Sequence of chain 1.A:
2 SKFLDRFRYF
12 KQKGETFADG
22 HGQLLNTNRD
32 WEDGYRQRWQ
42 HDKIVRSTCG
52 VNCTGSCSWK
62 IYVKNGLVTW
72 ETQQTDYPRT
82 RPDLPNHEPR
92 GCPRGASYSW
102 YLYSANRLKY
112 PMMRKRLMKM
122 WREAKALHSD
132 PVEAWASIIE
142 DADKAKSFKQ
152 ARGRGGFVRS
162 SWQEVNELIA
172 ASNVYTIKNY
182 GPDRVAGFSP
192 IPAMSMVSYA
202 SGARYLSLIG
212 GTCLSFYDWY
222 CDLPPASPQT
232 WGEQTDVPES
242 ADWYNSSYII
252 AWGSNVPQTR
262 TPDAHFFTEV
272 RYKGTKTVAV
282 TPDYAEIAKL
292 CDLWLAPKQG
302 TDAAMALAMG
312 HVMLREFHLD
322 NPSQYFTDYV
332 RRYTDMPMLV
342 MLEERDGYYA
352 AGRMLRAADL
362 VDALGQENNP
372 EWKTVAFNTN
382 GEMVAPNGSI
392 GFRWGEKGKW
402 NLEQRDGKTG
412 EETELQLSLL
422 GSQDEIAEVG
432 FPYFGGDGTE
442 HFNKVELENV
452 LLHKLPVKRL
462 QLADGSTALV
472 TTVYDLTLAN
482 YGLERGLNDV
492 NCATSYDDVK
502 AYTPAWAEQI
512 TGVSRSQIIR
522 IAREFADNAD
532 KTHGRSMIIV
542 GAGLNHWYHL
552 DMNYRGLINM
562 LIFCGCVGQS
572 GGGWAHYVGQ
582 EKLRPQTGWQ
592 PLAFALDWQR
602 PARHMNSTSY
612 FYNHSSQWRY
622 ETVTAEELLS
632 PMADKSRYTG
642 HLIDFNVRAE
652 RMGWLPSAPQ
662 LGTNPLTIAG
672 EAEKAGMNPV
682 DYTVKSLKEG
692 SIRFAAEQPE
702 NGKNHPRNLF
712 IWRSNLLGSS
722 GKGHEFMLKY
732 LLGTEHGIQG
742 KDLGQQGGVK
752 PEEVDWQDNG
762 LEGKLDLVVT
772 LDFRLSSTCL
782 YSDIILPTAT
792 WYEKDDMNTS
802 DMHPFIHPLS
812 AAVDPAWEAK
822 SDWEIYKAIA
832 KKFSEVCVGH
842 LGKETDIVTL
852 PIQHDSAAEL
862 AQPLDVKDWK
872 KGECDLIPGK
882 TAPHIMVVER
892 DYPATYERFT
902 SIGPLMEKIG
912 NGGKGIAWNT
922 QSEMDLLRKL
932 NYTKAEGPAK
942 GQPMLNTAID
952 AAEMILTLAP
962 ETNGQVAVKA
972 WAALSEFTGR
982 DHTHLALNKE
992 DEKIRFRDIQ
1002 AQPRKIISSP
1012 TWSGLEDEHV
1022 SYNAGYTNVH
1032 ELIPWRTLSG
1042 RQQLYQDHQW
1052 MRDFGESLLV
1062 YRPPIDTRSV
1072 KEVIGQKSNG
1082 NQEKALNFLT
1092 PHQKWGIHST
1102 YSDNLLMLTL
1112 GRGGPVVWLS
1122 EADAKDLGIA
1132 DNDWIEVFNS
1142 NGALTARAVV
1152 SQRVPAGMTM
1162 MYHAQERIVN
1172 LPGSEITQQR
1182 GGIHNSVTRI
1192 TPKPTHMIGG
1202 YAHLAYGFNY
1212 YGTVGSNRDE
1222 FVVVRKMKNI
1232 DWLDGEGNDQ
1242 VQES

The small molecule below binds the protein below.
Small molecule (SMILES): Nc1nc2c(c(=O)[nH]1)N[C@@H](/C(S)=C(/S)[C@H](O)CO[P](=O)(O)O[P](=O)(O)OC[C@H]1O[C@@H](n3cnc4c(=O)[nH]c(N)nc43)[C@H](O)[C@@H]1O)C=N2

Binding-site contacts:
Ligand atom O3' contacts residue ARG775 of chain 1.A at 3.1 Å (salt-bridge).
Ligand atom O14 contacts residue HIS547 of chain 1.A at 3.2 Å (h-bond).
Ligand atom N2 contacts residue LEU772 of chain 1.A at 2.9 Å (h-bond).
Ligand atom N17 contacts residue THR1091 of chain 1.A at 2.5 Å (h-bond).
Ligand atom N2 contacts residue ASP823 of chain 1.A at 2.8 Å (salt-bridge).
Ligand atom S13 contacts residue MD11 of chain 1.E at 3.1 Å (h-bond).
Ligand atom S13 contacts residue ASP223 of chain 1.A at 3.1 Å (salt-bridge).
Ligand atom S12 contacts residue HIS1099 of chain 1.A at 3.0 Å.
Ligand atom S13 contacts residue 6MO1 of chain 1.F at 2.4 Å.
Ligand atom O2' contacts residue ARG775 of chain 1.A at 2.8 Å (salt-bridge).
Ligand atom S12 contacts residue 6MO1 of chain 1.F at 2.4 Å.
Ligand atom O2' contacts residue ASP773 of chain 1.A at 2.7 Å (salt-bridge).
Ligand atom C17 contacts residue THR1091 of chain 1.A at 3.1 Å.
Ligand atom O2A contacts residue THR1101 of chain 1.A at 2.7 Å (h-bond).
Ligand atom O4' contacts residue ARG714 of chain 1.A at 3.2 Å.
Ligand atom O1A contacts residue SER1100 of chain 1.A at 2.7 Å (h-bond).
Ligand atom N17 contacts residue ASN1218 of chain 1.A at 3.1 Å (h-bond).
Ligand atom N8 contacts residue LYS723 of chain 1.A at 3.2 Å (salt-bridge).
Ligand atom O2B contacts residue ASN716 of chain 1.A at 2.9 Å (h-bond).
Ligand atom O1B contacts residue TYR221 of chain 1.A at 2.7 Å (h-bond).
Ligand atom N1 contacts residue ASP823 of chain 1.A at 2.7 Å (salt-bridge).
Ligand atom O14 contacts residue THR1091 of chain 1.A at 3.2 Å (h-bond).
Ligand atom N16 contacts residue ASN1218 of chain 1.A at 3.1 Å (h-bond).
Ligand atom N7 contacts residue TRP792 of chain 1.A at 2.8 Å (h-bond).
Ligand atom O11 contacts residue HIS1164 of chain 1.A at 2.8 Å (h-bond).
Ligand atom S13 contacts residue HIS1093 of chain 1.A at 3.2 Å.
Ligand atom C5' contacts residue THR1101 of chain 1.A at 3.1 Å.
Ligand atom O14 contacts residue HIS1093 of chain 1.A at 2.9 Å (h-bond).
Ligand atom O4' contacts residue SER715 of chain 1.A at 3.1 Å (h-bond).
Ligand atom O1A contacts residue SER720 of chain 1.A at 2.7 Å (h-bond).
Ligand atom N3 contacts residue ARG714 of chain 1.A at 3.1 Å (salt-bridge).
Ligand atom O2A contacts residue ILE1098 of chain 1.A at 3.1 Å (h-bond).
Ligand atom S12 contacts residue MD11 of chain 1.E at 2.7 Å (h-bond).
Ligand atom O3' contacts residue ASP773 of chain 1.A at 2.6 Å (salt-bridge).
Ligand atom O14 contacts residue ARG1219 of chain 1.A at 2.9 Å (salt-bridge).
Ligand atom N8 contacts residue SER721 of chain 1.A at 3.2 Å (h-bond).
Ligand atom O2A contacts residue HIS1099 of chain 1.A at 3.2 Å.
Ligand atom O6 contacts residue LYS795 of chain 1.A at 2.6 Å (salt-bridge).
Ligand atom N16 contacts residue THR1091 of chain 1.A at 3.0 Å (h-bond).
Ligand atom S12 contacts residue ASN53 of chain 1.A at 3.0 Å (h-bond).